Sequence of chain 1.C:
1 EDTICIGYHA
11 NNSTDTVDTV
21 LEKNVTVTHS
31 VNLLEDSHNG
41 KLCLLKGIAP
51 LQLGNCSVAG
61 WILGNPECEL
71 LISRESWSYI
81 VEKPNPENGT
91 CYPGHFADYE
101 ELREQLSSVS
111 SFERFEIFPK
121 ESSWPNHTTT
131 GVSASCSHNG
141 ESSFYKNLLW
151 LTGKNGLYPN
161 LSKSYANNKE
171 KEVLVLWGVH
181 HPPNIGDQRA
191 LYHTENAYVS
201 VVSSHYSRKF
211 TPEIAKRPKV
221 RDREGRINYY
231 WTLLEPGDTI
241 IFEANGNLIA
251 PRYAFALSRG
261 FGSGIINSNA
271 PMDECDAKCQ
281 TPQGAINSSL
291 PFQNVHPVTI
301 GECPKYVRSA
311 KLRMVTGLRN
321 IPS

This small molecule binds to this protein.
Small molecule (SMILES): CC(=O)N[C@H]1[C@H](O[C@H]2[C@H](O)[C@@H](NC(C)=O)CO[C@@H]2CO)O[C@H](CO)[C@@H](O)[C@@H]1O

Binding-site contacts:
Ligand atom C3 contacts residue ASN55 of chain 1.C at 3.7 Å.
Ligand atom O5 contacts residue ASN55 of chain 1.C at 2.3 Å (h-bond).
Ligand atom C2 contacts residue ASN55 of chain 1.C at 2.4 Å.
Ligand atom N2 contacts residue ASN55 of chain 1.C at 2.9 Å (h-bond).
Ligand atom C7 contacts residue ASN55 of chain 1.C at 3.2 Å.
Ligand atom C5 contacts residue ASN55 of chain 1.C at 3.6 Å.
Ligand atom O7 contacts residue ASN55 of chain 1.C at 3.1 Å (h-bond).
Ligand atom C8 contacts residue ASN55 of chain 1.C at 4.0 Å.
Ligand atom C4 contacts residue ASN55 of chain 1.C at 4.1 Å.
Ligand atom C1 contacts residue ASN55 of chain 1.C at 1.4 Å.